Binding-site contacts:
Ligand atom C14 contacts residue TYR247 of chain 1.B at 3.3 Å (hydrophobic).
Ligand atom C13 contacts residue TYR247 of chain 1.B at 3.2 Å (hydrophobic).
Ligand atom C21 contacts residue TYR247 of chain 1.B at 3.7 Å (hydrophobic).
Ligand atom C3 contacts residue LEU229 of chain 1.B at 3.6 Å (hydrophobic).
Ligand atom C22 contacts residue GLU275 of chain 1.B at 3.6 Å.
Ligand atom C8 contacts residue PHE283 of chain 1.B at 3.5 Å (hydrophobic).
Ligand atom C17 contacts residue GLY279 of chain 1.B at 3.4 Å.
Ligand atom N18 contacts residue TYR247 of chain 1.B at 2.5 Å (h-bond).
Ligand atom N15 contacts residue GLY279 of chain 1.B at 3.4 Å (h-bond).
Ligand atom C6 contacts residue PHE283 of chain 1.B at 3.5 Å (hydrophobic).
Ligand atom C20 contacts residue MET267 of chain 1.B at 3.5 Å (hydrophobic).
Ligand atom C4 contacts residue ILE246 of chain 1.B at 3.7 Å (hydrophobic).
Ligand atom C20 contacts residue GLY279 of chain 1.B at 3.6 Å.
Ligand atom N18 contacts residue MET267 of chain 1.B at 3.5 Å.
Ligand atom N10 contacts residue PHE283 of chain 1.B at 3.6 Å.
Ligand atom C23 contacts residue LYS272 of chain 1.B at 3.8 Å.
Ligand atom C5 contacts residue PHE283 of chain 1.B at 3.5 Å (hydrophobic).
Ligand atom C24 contacts residue MET267 of chain 1.B at 3.6 Å (hydrophobic).
Ligand atom C25 contacts residue MET267 of chain 1.B at 3.6 Å (hydrophobic).
Ligand atom N10 contacts residue GLN280 of chain 1.B at 3.2 Å (h-bond).
Ligand atom C23 contacts residue PRO266 of chain 1.B at 3.7 Å (hydrophobic).
Ligand atom C23 contacts residue GLU275 of chain 1.B at 3.7 Å.
Ligand atom C17 contacts residue MET267 of chain 1.B at 3.5 Å (hydrophobic).
Ligand atom C2 contacts residue ILE246 of chain 1.B at 3.6 Å (hydrophobic).
Ligand atom C14 contacts residue GLY279 of chain 1.B at 3.5 Å.
Ligand atom C16 contacts residue GLY279 of chain 1.B at 3.6 Å.
Ligand atom N15 contacts residue MET267 of chain 1.B at 3.5 Å (h-bond).
Ligand atom C24 contacts residue PRO266 of chain 1.B at 3.5 Å (hydrophobic).
Ligand atom C13 contacts residue GLN280 of chain 1.B at 3.2 Å.
Ligand atom C9 contacts residue PHE283 of chain 1.B at 3.6 Å (hydrophobic).
Ligand atom C1 contacts residue ILE246 of chain 1.B at 3.3 Å (hydrophobic).
Ligand atom N7 contacts residue PHE283 of chain 1.B at 3.5 Å.
Ligand atom C1 contacts residue VAL232 of chain 1.B at 3.8 Å (hydrophobic).
Ligand atom O12 contacts residue PHE283 of chain 1.B at 3.7 Å.
Ligand atom C19 contacts residue MET267 of chain 1.B at 3.6 Å (hydrophobic).
Ligand atom C11 contacts residue PHE283 of chain 1.B at 3.8 Å (hydrophobic).
Ligand atom C14 contacts residue MET267 of chain 1.B at 3.6 Å (hydrophobic).
Ligand atom O12 contacts residue MET267 of chain 1.B at 3.6 Å (h-bond).
Ligand atom N18 contacts residue GLY279 of chain 1.B at 3.7 Å.
Ligand atom C17 contacts residue TYR247 of chain 1.B at 3.8 Å (hydrophobic).

Sequence of chain 1.B:
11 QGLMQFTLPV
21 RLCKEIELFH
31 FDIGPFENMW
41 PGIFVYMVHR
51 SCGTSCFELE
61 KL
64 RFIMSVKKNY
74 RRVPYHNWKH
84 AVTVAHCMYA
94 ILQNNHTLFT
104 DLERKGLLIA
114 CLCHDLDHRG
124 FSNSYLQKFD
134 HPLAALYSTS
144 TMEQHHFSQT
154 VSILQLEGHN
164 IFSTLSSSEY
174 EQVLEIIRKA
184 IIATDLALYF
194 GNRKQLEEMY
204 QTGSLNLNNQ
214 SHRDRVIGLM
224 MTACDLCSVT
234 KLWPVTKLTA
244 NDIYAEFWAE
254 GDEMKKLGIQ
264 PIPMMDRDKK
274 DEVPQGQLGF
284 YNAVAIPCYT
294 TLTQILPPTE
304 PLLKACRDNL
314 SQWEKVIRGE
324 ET

This protein binds this small molecule.
Small molecule (SMILES): Cc1nc2ccccc2nc1OCC1=NC(c2ccccc2)CN1C